This protein binds this small molecule.
Small molecule (SMILES): CC(=O)N[C@H]1[C@H](O[C@H]2[C@H](O)[C@@H](NC(C)=O)CO[C@@H]2CO)O[C@H](CO)[C@@H](O[C@@H]2O[C@H](CO[C@H]3O[C@H](CO)[C@@H](O)[C@H](O)[C@@H]3O)[C@@H](O)[C@H](O[C@H]3O[C@H](CO)[C@@H](O)[C@H](O)[C@@H]3O)[C@@H]2O)[C@@H]1O

Binding-site contacts:
Ligand atom O7 contacts residue THR74 of chain 1.C at 3.4 Å.
Ligand atom N2 contacts residue ASN70 of chain 1.C at 4.1 Å.
Ligand atom C2 contacts residue GLN170 of chain 1.C at 4.1 Å.
Ligand atom O5 contacts residue TYR15 of chain 1.C at 3.9 Å.
Ligand atom C3 contacts residue TYR15 of chain 1.C at 3.8 Å (hydrophobic).
Ligand atom O5 contacts residue ASN70 of chain 1.C at 2.7 Å (h-bond).
Ligand atom C5 contacts residue MAN1 of chain 1.T at 4.0 Å.
Ligand atom O3 contacts residue GLN170 of chain 1.C at 3.1 Å (h-bond).
Ligand atom C6 contacts residue MAN1 of chain 1.T at 3.3 Å.
Ligand atom O3 contacts residue GLN170 of chain 1.C at 4.0 Å.
Ligand atom C3 contacts residue MAN1 of chain 1.S at 3.4 Å.
Ligand atom C1 contacts residue THR72 of chain 1.C at 3.8 Å.
Ligand atom C3 contacts residue GLN170 of chain 1.C at 3.9 Å.
Ligand atom O5 contacts residue VAL37 of chain 1.C at 4.0 Å.
Ligand atom O6 contacts residue MAN1 of chain 1.T at 1.8 Å.
Ligand atom C1 contacts residue ASN70 of chain 1.C at 2.5 Å.
Ligand atom C2 contacts residue MAN1 of chain 1.S at 3.5 Å.
Ligand atom C6 contacts residue MAN1 of chain 1.S at 3.6 Å.
Ligand atom O6 contacts residue ASN70 of chain 1.C at 4.1 Å.
Ligand atom C4 contacts residue MAN1 of chain 1.S at 4.0 Å.
Ligand atom O3 contacts residue MAN1 of chain 1.S at 2.1 Å.
Ligand atom C5 contacts residue GLN68 of chain 1.C at 3.8 Å.
Ligand atom O4 contacts residue MAN1 of chain 1.T at 3.6 Å (h-bond).
Ligand atom O7 contacts residue LEU35 of chain 1.C at 3.2 Å.
Ligand atom O2 contacts residue MAN1 of chain 1.S at 2.3 Å.
Ligand atom O5 contacts residue LEU35 of chain 1.C at 4.1 Å.
Ligand atom O5 contacts residue GLN68 of chain 1.C at 4.0 Å.
Ligand atom C2 contacts residue ASN70 of chain 1.C at 3.9 Å.
Ligand atom C5 contacts residue ASN70 of chain 1.C at 3.9 Å.
Ligand atom O6 contacts residue GLN68 of chain 1.C at 2.3 Å (h-bond).
Ligand atom O3 contacts residue LEU35 of chain 1.C at 3.2 Å.
Ligand atom C2 contacts residue VAL37 of chain 1.C at 3.9 Å (hydrophobic).
Ligand atom C1 contacts residue VAL37 of chain 1.C at 4.1 Å (hydrophobic).
Ligand atom O2 contacts residue GLN170 of chain 1.C at 3.9 Å.
Ligand atom C6 contacts residue GLN68 of chain 1.C at 3.2 Å.
Ligand atom O6 contacts residue SER13 of chain 1.C at 4.0 Å.
Ligand atom O4 contacts residue VAL37 of chain 1.C at 3.9 Å.
Ligand atom C1 contacts residue TYR15 of chain 1.C at 3.8 Å (hydrophobic).
Ligand atom O2 contacts residue GLN170 of chain 1.C at 3.7 Å.
Ligand atom O4 contacts residue TYR15 of chain 1.C at 3.9 Å.

Sequence of chain 1.C:
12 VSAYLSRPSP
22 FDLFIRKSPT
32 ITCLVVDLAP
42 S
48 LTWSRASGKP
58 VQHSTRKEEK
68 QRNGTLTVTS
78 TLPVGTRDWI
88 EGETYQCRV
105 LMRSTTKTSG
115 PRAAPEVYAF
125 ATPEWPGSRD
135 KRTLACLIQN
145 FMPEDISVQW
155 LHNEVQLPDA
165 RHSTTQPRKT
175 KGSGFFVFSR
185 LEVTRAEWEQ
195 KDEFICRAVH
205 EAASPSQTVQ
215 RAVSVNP